This small molecule binds to this protein.
Small molecule (SMILES): CC(=O)N[C@@H]1[C@@H](O)[C@H](O)[C@@H](CO)O[C@H]1O

Sequence of chain 1.A:
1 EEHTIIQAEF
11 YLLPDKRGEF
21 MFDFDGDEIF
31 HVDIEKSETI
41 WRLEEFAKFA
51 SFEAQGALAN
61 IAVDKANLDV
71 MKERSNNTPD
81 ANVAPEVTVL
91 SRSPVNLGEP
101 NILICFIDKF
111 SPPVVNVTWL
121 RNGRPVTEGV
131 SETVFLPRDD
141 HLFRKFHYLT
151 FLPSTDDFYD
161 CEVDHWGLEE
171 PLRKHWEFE

Binding-site contacts:
Ligand atom C7 contacts residue ASN116 of chain 1.A at 3.1 Å.
Ligand atom O7 contacts residue ASP164 of chain 1.A at 3.5 Å (salt-bridge).
Ligand atom C8 contacts residue ASN116 of chain 1.A at 4.3 Å.
Ligand atom N2 contacts residue TRP166 of chain 1.A at 4.1 Å.
Ligand atom C8 contacts residue TRP166 of chain 1.A at 3.6 Å (hydrophobic).
Ligand atom O7 contacts residue ASN116 of chain 1.A at 3.0 Å (h-bond).
Ligand atom C8 contacts residue ASP164 of chain 1.A at 3.5 Å.
Ligand atom C1 contacts residue ASN116 of chain 1.A at 1.4 Å.
Ligand atom N2 contacts residue ASN116 of chain 1.A at 3.0 Å (h-bond).
Ligand atom C4 contacts residue ASN116 of chain 1.A at 4.2 Å.
Ligand atom O3 contacts residue TRP166 of chain 1.A at 3.6 Å.
Ligand atom O7 contacts residue TRP166 of chain 1.A at 4.0 Å.
Ligand atom O5 contacts residue ASN116 of chain 1.A at 2.4 Å (h-bond).
Ligand atom N2 contacts residue ASP164 of chain 1.A at 4.5 Å.
Ligand atom O7 contacts residue HIS165 of chain 1.A at 3.8 Å.
Ligand atom C2 contacts residue ASN116 of chain 1.A at 2.8 Å.
Ligand atom C5 contacts residue ASN116 of chain 1.A at 3.4 Å.
Ligand atom C3 contacts residue ASN116 of chain 1.A at 3.8 Å.
Ligand atom C7 contacts residue ASP164 of chain 1.A at 3.7 Å.
Ligand atom C7 contacts residue TRP166 of chain 1.A at 3.9 Å (hydrophobic).